A protein and the small-molecule ligand that binds it are described below.
Small molecule (SMILES): CC(=O)N[C@@H]1[C@@H](O)[C@H](O)[C@@H](CO)O[C@H]1O

Binding-site contacts:
Ligand atom O4 contacts residue ASN318 of chain 2.E at 4.4 Å.
Ligand atom C5 contacts residue SER284 of chain 2.E at 4.5 Å.
Ligand atom C6 contacts residue ASN318 of chain 2.E at 3.3 Å.
Ligand atom O6 contacts residue SER284 of chain 2.E at 2.9 Å (h-bond).
Ligand atom C6 contacts residue SER284 of chain 2.E at 3.2 Å.
Ligand atom O5 contacts residue SER284 of chain 2.E at 4.4 Å.
Ligand atom O6 contacts residue ASN318 of chain 2.E at 3.3 Å.

Sequence of chain 2.E:
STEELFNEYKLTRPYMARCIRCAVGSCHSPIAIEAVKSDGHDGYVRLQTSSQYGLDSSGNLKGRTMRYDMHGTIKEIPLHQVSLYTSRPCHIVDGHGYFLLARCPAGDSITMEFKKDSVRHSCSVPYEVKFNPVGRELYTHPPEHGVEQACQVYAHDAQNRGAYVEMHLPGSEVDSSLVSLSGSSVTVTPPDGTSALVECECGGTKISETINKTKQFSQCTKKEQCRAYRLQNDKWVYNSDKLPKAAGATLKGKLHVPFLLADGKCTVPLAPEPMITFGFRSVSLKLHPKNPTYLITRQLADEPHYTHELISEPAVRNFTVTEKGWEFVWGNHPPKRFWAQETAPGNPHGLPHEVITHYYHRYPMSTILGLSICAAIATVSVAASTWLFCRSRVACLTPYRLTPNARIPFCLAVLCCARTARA